Binding-site contacts:
Ligand atom O6 contacts residue ILE45 of chain 1.D at 3.8 Å.
Ligand atom C6 contacts residue ASP46 of chain 1.D at 3.6 Å.
Ligand atom OP1 contacts residue LYS25 of chain 1.D at 2.8 Å.
Ligand atom P contacts residue ARG360 of chain 1.A at 3.7 Å.
Ligand atom C8 contacts residue TYR64 of chain 1.A at 3.2 Å (hydrophobic).
Ligand atom C2 contacts residue ASP46 of chain 1.D at 3.4 Å.
Ligand atom OP2 contacts residue LEU362 of chain 1.A at 3.1 Å.
Ligand atom O3' contacts residue LYS25 of chain 1.D at 3.7 Å.
Ligand atom SP contacts residue HIS285 of chain 1.A at 3.7 Å.
Ligand atom O5' contacts residue ARG360 of chain 1.A at 3.4 Å (salt-bridge).
Ligand atom O4' contacts residue VAL26 of chain 1.D at 3.6 Å.
Ligand atom N2 contacts residue ASP46 of chain 1.D at 2.8 Å (salt-bridge).
Ligand atom O6 contacts residue ARG54 of chain 1.D at 3.1 Å (salt-bridge).
Ligand atom OP1 contacts residue HIS285 of chain 1.A at 2.8 Å (h-bond).
Ligand atom N1 contacts residue ASP46 of chain 1.D at 2.7 Å (salt-bridge).
Ligand atom N9 contacts residue ARG360 of chain 1.A at 3.5 Å (salt-bridge).
Ligand atom N7 contacts residue TYR64 of chain 1.A at 3.2 Å (h-bond).
Ligand atom N2 contacts residue ARG360 of chain 1.A at 3.6 Å.
Ligand atom C3' contacts residue VAL26 of chain 1.D at 3.7 Å (hydrophobic).
Ligand atom C8 contacts residue VAL65 of chain 1.A at 3.2 Å (hydrophobic).
Ligand atom C5' contacts residue VAL26 of chain 1.D at 3.1 Å (hydrophobic).
Ligand atom OP1 contacts residue ARG360 of chain 1.A at 3.3 Å.
Ligand atom C5 contacts residue ARG360 of chain 1.A at 3.6 Å.
Ligand atom C5 contacts residue TYR64 of chain 1.A at 3.8 Å (hydrophobic).
Ligand atom C6 contacts residue ARG54 of chain 1.D at 3.8 Å.
Ligand atom O4' contacts residue ARG360 of chain 1.A at 3.0 Å (salt-bridge).
Ligand atom C2' contacts residue VAL26 of chain 1.D at 3.2 Å (hydrophobic).
Ligand atom C6 contacts residue ARG360 of chain 1.A at 3.6 Å.
Ligand atom O6 contacts residue PHE74 of chain 1.D at 3.4 Å.
Ligand atom C4 contacts residue ARG360 of chain 1.A at 3.3 Å.
Ligand atom O6 contacts residue ASP46 of chain 1.D at 3.7 Å.
Ligand atom C1' contacts residue VAL65 of chain 1.A at 3.6 Å (hydrophobic).
Ligand atom O6 contacts residue GLN51 of chain 1.D at 2.9 Å (h-bond).
Ligand atom OP1 contacts residue HIS34 of chain 1.D at 2.6 Å (h-bond).
Ligand atom OP2 contacts residue ARG360 of chain 1.A at 3.7 Å.
Ligand atom C2 contacts residue ARG360 of chain 1.A at 3.5 Å.
Ligand atom N3 contacts residue ARG360 of chain 1.A at 3.5 Å (salt-bridge).
Ligand atom N7 contacts residue ARG54 of chain 1.D at 3.4 Å (salt-bridge).
Ligand atom C5 contacts residue ILE27 of chain 1.D at 3.8 Å (hydrophobic).
Ligand atom N2 contacts residue LYS25 of chain 1.D at 3.5 Å.

Sequence of chain 1.A:
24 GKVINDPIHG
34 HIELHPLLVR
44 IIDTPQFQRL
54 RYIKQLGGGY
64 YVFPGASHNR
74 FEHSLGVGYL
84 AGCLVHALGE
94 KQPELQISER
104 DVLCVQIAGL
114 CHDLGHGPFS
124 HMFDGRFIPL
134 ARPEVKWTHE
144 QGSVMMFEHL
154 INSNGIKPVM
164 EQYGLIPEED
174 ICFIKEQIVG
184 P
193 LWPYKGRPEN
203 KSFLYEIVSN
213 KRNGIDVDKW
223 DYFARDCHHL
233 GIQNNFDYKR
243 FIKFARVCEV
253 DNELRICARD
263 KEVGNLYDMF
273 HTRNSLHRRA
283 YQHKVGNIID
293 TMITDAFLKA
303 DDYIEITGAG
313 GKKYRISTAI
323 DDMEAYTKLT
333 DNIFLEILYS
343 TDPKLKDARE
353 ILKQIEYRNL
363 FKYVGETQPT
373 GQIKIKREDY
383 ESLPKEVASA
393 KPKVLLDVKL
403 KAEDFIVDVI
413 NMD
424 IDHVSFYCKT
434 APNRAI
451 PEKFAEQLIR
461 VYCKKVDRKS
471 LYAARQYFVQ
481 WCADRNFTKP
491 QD

Sequence of chain 1.D:
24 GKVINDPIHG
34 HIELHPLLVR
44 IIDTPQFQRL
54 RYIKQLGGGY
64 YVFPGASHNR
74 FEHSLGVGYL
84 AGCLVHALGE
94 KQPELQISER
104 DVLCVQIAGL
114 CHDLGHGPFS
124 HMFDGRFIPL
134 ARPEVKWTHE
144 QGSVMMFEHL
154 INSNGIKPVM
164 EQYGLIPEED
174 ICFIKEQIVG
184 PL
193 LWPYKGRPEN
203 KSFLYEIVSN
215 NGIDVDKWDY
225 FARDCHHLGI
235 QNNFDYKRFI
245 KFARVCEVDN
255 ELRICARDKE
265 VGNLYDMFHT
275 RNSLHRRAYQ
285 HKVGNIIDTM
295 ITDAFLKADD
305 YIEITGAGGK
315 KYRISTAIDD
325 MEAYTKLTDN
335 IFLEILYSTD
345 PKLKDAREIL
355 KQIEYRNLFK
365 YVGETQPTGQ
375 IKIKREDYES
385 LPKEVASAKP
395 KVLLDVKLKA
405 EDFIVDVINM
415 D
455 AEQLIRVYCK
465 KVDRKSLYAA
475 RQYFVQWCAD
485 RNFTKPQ

This small molecule binds to this protein.
Small molecule (SMILES): Cc1cn([C@H]2C[C@H](OP(=O)(O)O)[C@@H](CO[P](O)(=S)O[C@H]3C[C@H](n4cnc5c(=O)nc(N)[nH]c54)O[C@@H]3COP(=O)(O)O)O2)c(=O)[nH]c1=O